This small molecule binds to this protein.
Small molecule (SMILES): CC(=O)N[C@H]1CO[C@H](CO[C@@H]2O[C@@H](C)[C@@H](O)[C@@H](O)[C@@H]2O)[C@@H](O)[C@@H]1O

Sequence of chain 1.E:
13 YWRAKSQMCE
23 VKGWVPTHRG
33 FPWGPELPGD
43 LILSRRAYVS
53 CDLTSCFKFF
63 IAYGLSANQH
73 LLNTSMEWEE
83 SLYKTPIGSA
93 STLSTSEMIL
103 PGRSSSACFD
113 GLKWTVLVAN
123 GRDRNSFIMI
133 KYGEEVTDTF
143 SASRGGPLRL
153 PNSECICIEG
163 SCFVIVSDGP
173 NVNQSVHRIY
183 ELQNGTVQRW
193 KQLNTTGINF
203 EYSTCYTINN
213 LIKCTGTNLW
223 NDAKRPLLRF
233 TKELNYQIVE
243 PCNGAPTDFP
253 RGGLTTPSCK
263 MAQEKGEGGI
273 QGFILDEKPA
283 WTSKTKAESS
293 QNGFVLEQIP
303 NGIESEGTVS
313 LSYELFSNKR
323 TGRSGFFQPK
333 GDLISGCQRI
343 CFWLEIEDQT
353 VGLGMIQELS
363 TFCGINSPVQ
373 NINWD

Binding-site contacts:
Ligand atom O5 contacts residue ASN196 of chain 1.E at 2.3 Å (h-bond).
Ligand atom O7 contacts residue ASN196 of chain 1.E at 3.6 Å (h-bond).
Ligand atom C3 contacts residue ASN196 of chain 1.E at 3.7 Å.
Ligand atom C5 contacts residue ASN196 of chain 1.E at 3.6 Å.
Ligand atom C6 contacts residue ILE240 of chain 1.E at 3.9 Å (hydrophobic).
Ligand atom C6 contacts residue THR198 of chain 1.E at 4.2 Å.
Ligand atom O6 contacts residue ASN196 of chain 1.E at 4.5 Å.
Ligand atom C5 contacts residue ASN196 of chain 1.E at 4.3 Å.
Ligand atom C3 contacts residue ILE240 of chain 1.E at 4.2 Å (hydrophobic).
Ligand atom O5 contacts residue THR198 of chain 1.E at 3.2 Å (h-bond).
Ligand atom N2 contacts residue ASN196 of chain 1.E at 3.0 Å (h-bond).
Ligand atom C6 contacts residue THR198 of chain 1.E at 3.7 Å.
Ligand atom O4 contacts residue ILE240 of chain 1.E at 3.3 Å (h-bond).
Ligand atom C7 contacts residue ASN196 of chain 1.E at 3.4 Å.
Ligand atom C6 contacts residue ASN196 of chain 1.E at 4.1 Å.
Ligand atom O3 contacts residue ILE240 of chain 1.E at 3.4 Å (h-bond).
Ligand atom C2 contacts residue ASN196 of chain 1.E at 2.4 Å.
Ligand atom C5 contacts residue THR198 of chain 1.E at 3.2 Å.
Ligand atom C2 contacts residue THR198 of chain 1.E at 4.3 Å.
Ligand atom O5 contacts residue THR198 of chain 1.E at 4.1 Å.
Ligand atom C6 contacts residue ILE200 of chain 1.E at 3.8 Å (hydrophobic).
Ligand atom C4 contacts residue ASN196 of chain 1.E at 4.2 Å.
Ligand atom C1 contacts residue ASN196 of chain 1.E at 1.4 Å.
Ligand atom C4 contacts residue ILE240 of chain 1.E at 3.7 Å (hydrophobic).
Ligand atom C4 contacts residue THR198 of chain 1.E at 4.5 Å.
Ligand atom C1 contacts residue THR198 of chain 1.E at 3.2 Å.